Sequence of chain 1.D:
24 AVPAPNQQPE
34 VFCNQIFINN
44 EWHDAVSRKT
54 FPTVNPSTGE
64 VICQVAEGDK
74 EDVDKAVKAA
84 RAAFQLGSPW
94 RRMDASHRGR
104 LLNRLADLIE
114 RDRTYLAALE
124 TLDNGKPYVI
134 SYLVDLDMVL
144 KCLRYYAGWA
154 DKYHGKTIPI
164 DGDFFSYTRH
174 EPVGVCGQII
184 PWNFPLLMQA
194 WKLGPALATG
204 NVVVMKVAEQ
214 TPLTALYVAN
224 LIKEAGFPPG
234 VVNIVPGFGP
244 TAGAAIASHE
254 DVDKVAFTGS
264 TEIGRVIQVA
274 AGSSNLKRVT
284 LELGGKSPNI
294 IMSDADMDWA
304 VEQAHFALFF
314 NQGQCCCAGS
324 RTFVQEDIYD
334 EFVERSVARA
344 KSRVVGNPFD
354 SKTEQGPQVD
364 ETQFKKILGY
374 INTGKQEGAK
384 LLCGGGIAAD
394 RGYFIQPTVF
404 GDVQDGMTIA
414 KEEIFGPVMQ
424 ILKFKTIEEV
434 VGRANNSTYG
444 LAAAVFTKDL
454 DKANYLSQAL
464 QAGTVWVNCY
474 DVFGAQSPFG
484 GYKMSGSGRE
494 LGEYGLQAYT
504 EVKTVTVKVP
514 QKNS

Binding-site contacts:
Ligand atom C3 contacts residue PHE187 of chain 1.D at 3.5 Å (hydrophobic).
Ligand atom C16 contacts residue MET191 of chain 1.D at 3.9 Å (hydrophobic).
Ligand atom C2 contacts residue PHE476 of chain 1.D at 3.8 Å (hydrophobic).
Ligand atom C1 contacts residue CYS318 of chain 1.D at 3.7 Å (hydrophobic).
Ligand atom O10 contacts residue PHE187 of chain 1.D at 3.5 Å.
Ligand atom C19 contacts residue VAL137 of chain 1.D at 3.8 Å (hydrophobic).
Ligand atom O10 contacts residue CYS318 of chain 1.D at 3.2 Å.
Ligand atom O10 contacts residue CYS320 of chain 1.D at 3.4 Å (h-bond).
Ligand atom C3 contacts residue PHE476 of chain 1.D at 3.8 Å (hydrophobic).
Ligand atom C16 contacts residue TRP194 of chain 1.D at 3.8 Å (hydrophobic).
Ligand atom C15 contacts residue TRP194 of chain 1.D at 3.9 Å (hydrophobic).
Ligand atom C17 contacts residue TRP194 of chain 1.D at 3.5 Å (hydrophobic).
Ligand atom C11 contacts residue PHE187 of chain 1.D at 3.5 Å (hydrophobic).
Ligand atom C1 contacts residue PHE476 of chain 1.D at 3.6 Å (hydrophobic).
Ligand atom O7 contacts residue PHE313 of chain 1.D at 3.1 Å.
Ligand atom O18 contacts residue CYS320 of chain 1.D at 3.5 Å (h-bond).
Ligand atom C13 contacts residue PHE187 of chain 1.D at 3.6 Å (hydrophobic).
Ligand atom C11 contacts residue CYS318 of chain 1.D at 3.8 Å (hydrophobic).
Ligand atom C5 contacts residue PHE476 of chain 1.D at 3.5 Å (hydrophobic).
Ligand atom C8 contacts residue ASP474 of chain 1.D at 3.9 Å.
Ligand atom C6 contacts residue PHE313 of chain 1.D at 3.5 Å (hydrophobic).
Ligand atom C11 contacts residue CYS320 of chain 1.D at 3.8 Å (hydrophobic).
Ligand atom C2 contacts residue PHE187 of chain 1.D at 3.4 Å (hydrophobic).
Ligand atom C20 contacts residue VAL137 of chain 1.D at 3.9 Å (hydrophobic).
Ligand atom C9 contacts residue PHE476 of chain 1.D at 3.7 Å (hydrophobic).
Ligand atom O18 contacts residue CYS319 of chain 1.D at 2.6 Å (h-bond).
Ligand atom O7 contacts residue ASP474 of chain 1.D at 3.7 Å.
Ligand atom C11 contacts residue CYS319 of chain 1.D at 3.8 Å (hydrophobic).
Ligand atom O18 contacts residue CYS318 of chain 1.D at 3.3 Å.
Ligand atom C19 contacts residue ASP474 of chain 1.D at 3.6 Å.
Ligand atom C16 contacts residue GLU285 of chain 1.D at 3.5 Å.
Ligand atom C1 contacts residue ASP474 of chain 1.D at 3.8 Å.
Ligand atom C4 contacts residue PHE476 of chain 1.D at 3.8 Å (hydrophobic).
Ligand atom C1 contacts residue PHE187 of chain 1.D at 3.7 Å (hydrophobic).
Ligand atom C17 contacts residue MET191 of chain 1.D at 3.1 Å (hydrophobic).
Ligand atom C6 contacts residue PHE476 of chain 1.D at 3.4 Å (hydrophobic).
Ligand atom C15 contacts residue PHE482 of chain 1.D at 3.6 Å (hydrophobic).
Ligand atom C12 contacts residue PHE187 of chain 1.D at 3.6 Å (hydrophobic).
Ligand atom C20 contacts residue MET141 of chain 1.D at 3.5 Å (hydrophobic).
Ligand atom C8 contacts residue PHE313 of chain 1.D at 3.6 Å (hydrophobic).

A protein and the small-molecule ligand that binds it are described below.
Small molecule (SMILES): CCCc1c(C)c2cc3c(C)c(C)oc3cc2oc1=O